Sequence of chain 1.A:
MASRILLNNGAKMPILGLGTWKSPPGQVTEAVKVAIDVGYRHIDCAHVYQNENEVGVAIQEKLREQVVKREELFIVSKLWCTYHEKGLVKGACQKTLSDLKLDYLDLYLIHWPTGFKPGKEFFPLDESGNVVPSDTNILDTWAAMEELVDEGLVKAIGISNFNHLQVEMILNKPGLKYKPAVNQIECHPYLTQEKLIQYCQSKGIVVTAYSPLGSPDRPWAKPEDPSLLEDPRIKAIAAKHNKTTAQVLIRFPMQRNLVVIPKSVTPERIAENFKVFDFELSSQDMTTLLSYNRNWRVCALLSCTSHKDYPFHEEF

Binding-site contacts:
Ligand atom CAB contacts residue PRO219 of chain 1.A at 3.7 Å (hydrophobic).
Ligand atom C4 contacts residue TRP220 of chain 1.A at 4.0 Å (hydrophobic).
Ligand atom CAT contacts residue PHE123 of chain 1.A at 3.9 Å (hydrophobic).
Ligand atom N1 contacts residue TRP21 of chain 1.A at 3.2 Å (h-bond).
Ligand atom N3 contacts residue TRP220 of chain 1.A at 3.7 Å.
Ligand atom OAC contacts residue TRP80 of chain 1.A at 4.1 Å.
Ligand atom CAJ contacts residue CYS299 of chain 1.A at 4.3 Å (hydrophobic).
Ligand atom NAM contacts residue TRP220 of chain 1.A at 3.8 Å.
Ligand atom OAD contacts residue HIS111 of chain 1.A at 2.7 Å (h-bond).
Ligand atom SAN contacts residue TRP21 of chain 1.A at 3.7 Å.
Ligand atom OAC contacts residue TRP112 of chain 1.A at 3.1 Å (h-bond).
Ligand atom C5 contacts residue PHE123 of chain 1.A at 3.8 Å (hydrophobic).
Ligand atom CAB contacts residue TRP220 of chain 1.A at 4.4 Å (hydrophobic).
Ligand atom CAJ contacts residue NAP1 of chain 1.C at 3.7 Å.
Ligand atom CAO contacts residue NAP1 of chain 1.C at 3.5 Å.
Ligand atom CAO contacts residue TRP112 of chain 1.A at 4.2 Å (hydrophobic).
Ligand atom C5 contacts residue TRP21 of chain 1.A at 4.3 Å (hydrophobic).
Ligand atom CAH contacts residue PHE123 of chain 1.A at 3.5 Å (hydrophobic).
Ligand atom OAC contacts residue NAP1 of chain 1.C at 3.6 Å (h-bond).
Ligand atom CAO contacts residue TYR49 of chain 1.A at 4.0 Å (hydrophobic).
Ligand atom C6 contacts residue TRP21 of chain 1.A at 3.4 Å (hydrophobic).
Ligand atom N3 contacts residue TRP21 of chain 1.A at 4.1 Å.
Ligand atom CL6 contacts residue TYR49 of chain 1.A at 4.3 Å.
Ligand atom CAJ contacts residue TRP21 of chain 1.A at 3.5 Å (hydrophobic).
Ligand atom CAJ contacts residue TYR49 of chain 1.A at 4.5 Å (hydrophobic).
Ligand atom CL6 contacts residue VAL48 of chain 1.A at 3.4 Å.
Ligand atom OAD contacts residue TYR49 of chain 1.A at 2.9 Å (h-bond).
Ligand atom OAD contacts residue NAP1 of chain 1.C at 3.2 Å.
Ligand atom NAM contacts residue PHE123 of chain 1.A at 3.8 Å.
Ligand atom OAC contacts residue HIS111 of chain 1.A at 3.1 Å (h-bond).
Ligand atom C4 contacts residue PHE123 of chain 1.A at 3.6 Å (hydrophobic).
Ligand atom C2 contacts residue TRP220 of chain 1.A at 4.2 Å (hydrophobic).
Ligand atom CAO contacts residue HIS111 of chain 1.A at 3.3 Å.
Ligand atom SAN contacts residue TRP220 of chain 1.A at 4.0 Å.
Ligand atom N3 contacts residue PHE123 of chain 1.A at 4.0 Å.
Ligand atom C2 contacts residue TRP21 of chain 1.A at 3.5 Å (hydrophobic).
Ligand atom CAF contacts residue PHE123 of chain 1.A at 3.8 Å (hydrophobic).
Ligand atom CL6 contacts residue TRP21 of chain 1.A at 3.5 Å.
Ligand atom SAN contacts residue CYS299 of chain 1.A at 3.9 Å.
Ligand atom C6 contacts residue PHE123 of chain 1.A at 4.4 Å (hydrophobic).

The small molecule below binds the protein below.
Small molecule (SMILES): Cc1cccc(Nc2cc(Cl)nc(SCC(=O)O)n2)c1C